Binding-site contacts:
Ligand atom C8 contacts residue ASN99 of chain 1.B at 3.6 Å.
Ligand atom O3 contacts residue NAG1 of chain 1.T at 3.4 Å (h-bond).
Ligand atom C4 contacts residue ASN371 of chain 1.B at 4.1 Å.
Ligand atom O5 contacts residue ASN371 of chain 1.B at 2.4 Å (h-bond).
Ligand atom C7 contacts residue ASN371 of chain 1.B at 3.0 Å.
Ligand atom C5 contacts residue ASN371 of chain 1.B at 3.7 Å.
Ligand atom C2 contacts residue ASN371 of chain 1.B at 2.3 Å.
Ligand atom C8 contacts residue SER398 of chain 1.B at 3.3 Å.
Ligand atom O7 contacts residue SER398 of chain 1.B at 2.3 Å (h-bond).
Ligand atom C8 contacts residue ASN371 of chain 1.B at 4.3 Å.
Ligand atom O7 contacts residue ASN371 of chain 1.B at 2.8 Å (h-bond).
Ligand atom C6 contacts residue ASN371 of chain 1.B at 4.3 Å.
Ligand atom C8 contacts residue NAG1 of chain 1.T at 4.3 Å.
Ligand atom N2 contacts residue SER398 of chain 1.B at 4.4 Å.
Ligand atom N2 contacts residue ASN371 of chain 1.B at 2.8 Å (h-bond).
Ligand atom C1 contacts residue ASN371 of chain 1.B at 1.4 Å.
Ligand atom C7 contacts residue NAG1 of chain 1.T at 4.3 Å.
Ligand atom C3 contacts residue ASN371 of chain 1.B at 3.7 Å.
Ligand atom N2 contacts residue NAG1 of chain 1.T at 4.1 Å.
Ligand atom C7 contacts residue SER398 of chain 1.B at 3.1 Å.
Ligand atom C8 contacts residue ILE399 of chain 1.B at 3.8 Å (hydrophobic).
Ligand atom O5 contacts residue PRO381 of chain 1.B at 4.1 Å.
Ligand atom C3 contacts residue NAG1 of chain 1.T at 4.5 Å.
Ligand atom C6 contacts residue PRO381 of chain 1.B at 4.0 Å (hydrophobic).
Ligand atom C8 contacts residue GLU400 of chain 1.B at 3.6 Å.

A protein and the small-molecule ligand that binds it are described below.
Small molecule (SMILES): CC(=O)N[C@H]1[C@H](O[C@H]2[C@H](O)[C@@H](NC(C)=O)CO[C@@H]2CO)O[C@H](CO)[C@@H](O)[C@@H]1O

Sequence of chain 1.B:
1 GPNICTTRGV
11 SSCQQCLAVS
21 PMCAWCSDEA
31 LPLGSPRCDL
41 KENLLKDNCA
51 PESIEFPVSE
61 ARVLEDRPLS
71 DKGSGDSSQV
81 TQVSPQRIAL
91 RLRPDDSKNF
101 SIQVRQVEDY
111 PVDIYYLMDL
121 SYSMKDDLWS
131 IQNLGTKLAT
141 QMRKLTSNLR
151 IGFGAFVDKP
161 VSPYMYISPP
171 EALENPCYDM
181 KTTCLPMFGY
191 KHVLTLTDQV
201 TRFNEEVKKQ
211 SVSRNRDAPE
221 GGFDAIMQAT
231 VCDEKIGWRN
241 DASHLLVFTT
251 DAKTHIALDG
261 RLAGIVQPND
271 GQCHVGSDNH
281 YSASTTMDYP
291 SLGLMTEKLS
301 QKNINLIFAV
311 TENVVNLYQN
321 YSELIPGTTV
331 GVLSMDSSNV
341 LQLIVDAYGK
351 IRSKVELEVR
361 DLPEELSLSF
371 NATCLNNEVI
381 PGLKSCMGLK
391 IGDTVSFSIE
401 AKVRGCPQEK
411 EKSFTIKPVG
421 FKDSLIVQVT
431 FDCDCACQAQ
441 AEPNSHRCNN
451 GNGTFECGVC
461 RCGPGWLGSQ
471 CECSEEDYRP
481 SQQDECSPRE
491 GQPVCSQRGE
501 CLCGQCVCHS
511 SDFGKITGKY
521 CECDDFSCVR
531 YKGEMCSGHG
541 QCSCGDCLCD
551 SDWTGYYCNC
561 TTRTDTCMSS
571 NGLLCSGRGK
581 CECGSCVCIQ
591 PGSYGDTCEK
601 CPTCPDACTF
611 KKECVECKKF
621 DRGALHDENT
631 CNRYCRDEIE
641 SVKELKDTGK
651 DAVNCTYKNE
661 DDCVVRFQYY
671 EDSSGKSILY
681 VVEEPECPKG